Sequence of chain 1.Z:
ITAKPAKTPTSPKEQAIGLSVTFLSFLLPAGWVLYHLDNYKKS

Binding-site contacts:
Ligand atom C3 contacts residue TYR35 of chain 1.Z at 4.2 Å (hydrophobic).
Ligand atom O1 contacts residue TYR35 of chain 1.Z at 3.1 Å.
Ligand atom O49 contacts residue LEU28 of chain 1.Z at 3.1 Å (h-bond).
Ligand atom O49 contacts residue TRP32 of chain 1.Z at 3.7 Å.
Ligand atom C1 contacts residue GLY31 of chain 1.Z at 3.9 Å.
Ligand atom C43 contacts residue PHE37 of chain 1.Y at 4.1 Å (hydrophobic).
Ligand atom O5 contacts residue TRP98 of chain 1.Q at 3.2 Å.
Ligand atom C28 contacts residue GLY31 of chain 1.Z at 4.2 Å.
Ligand atom O16 contacts residue GLY31 of chain 1.Z at 3.8 Å.
Ligand atom C37 contacts residue LEU34 of chain 1.Z at 3.8 Å (hydrophobic).
Ligand atom C22 contacts residue TRP98 of chain 1.Q at 3.6 Å (hydrophobic).
Ligand atom C10 contacts residue TYR35 of chain 1.Z at 3.5 Å (hydrophobic).
Ligand atom O16 contacts residue LEU28 of chain 1.Z at 3.9 Å.
Ligand atom C1 contacts residue LEU28 of chain 1.Z at 4.0 Å (hydrophobic).
Ligand atom C37 contacts residue ALA30 of chain 1.Z at 4.2 Å (hydrophobic).
Ligand atom O3 contacts residue TRP32 of chain 1.Z at 4.2 Å.
Ligand atom C34 contacts residue LEU27 of chain 1.Z at 3.7 Å (hydrophobic).
Ligand atom C11 contacts residue TYR35 of chain 1.Z at 3.9 Å (hydrophobic).
Ligand atom C43 contacts residue LEU35 of chain 1.N at 3.8 Å (hydrophobic).
Ligand atom C25 contacts residue LEU95 of chain 1.Q at 4.0 Å (hydrophobic).
Ligand atom C6 contacts residue TRP98 of chain 1.Q at 4.2 Å (hydrophobic).
Ligand atom O3 contacts residue HIS36 of chain 1.Z at 3.9 Å.
Ligand atom O16 contacts residue TRP98 of chain 1.Q at 4.1 Å.
Ligand atom C40 contacts residue ALA30 of chain 1.Z at 4.0 Å (hydrophobic).
Ligand atom C28 contacts residue TRP98 of chain 1.Q at 3.2 Å (hydrophobic).
Ligand atom O16 contacts residue LEU27 of chain 1.Z at 4.2 Å.
Ligand atom C1 contacts residue TRP32 of chain 1.Z at 3.5 Å (hydrophobic).
Ligand atom C9 contacts residue TYR35 of chain 1.Z at 4.0 Å (hydrophobic).
Ligand atom C19 contacts residue LEU27 of chain 1.Z at 3.9 Å (hydrophobic).
Ligand atom C6 contacts residue LEU28 of chain 1.Z at 4.2 Å (hydrophobic).
Ligand atom C31 contacts residue TRP98 of chain 1.Q at 4.0 Å (hydrophobic).
Ligand atom C18 contacts residue TRP98 of chain 1.Q at 3.8 Å (hydrophobic).
Ligand atom C40 contacts residue LEU462 of chain 1.N at 4.2 Å (hydrophobic).
Ligand atom C5 contacts residue TYR35 of chain 1.Z at 3.9 Å (hydrophobic).
Ligand atom O55 contacts residue TRP32 of chain 1.Z at 3.1 Å.
Ligand atom O6 contacts residue TYR35 of chain 1.Z at 2.9 Å (h-bond).
Ligand atom C57 contacts residue TYR35 of chain 1.Z at 4.0 Å (hydrophobic).
Ligand atom C25 contacts residue LEU27 of chain 1.Z at 4.0 Å (hydrophobic).
Ligand atom C57 contacts residue TRP98 of chain 1.Q at 3.9 Å (hydrophobic).
Ligand atom O61 contacts residue TRP98 of chain 1.Q at 2.8 Å (h-bond).

Sequence of chain 1.Y:
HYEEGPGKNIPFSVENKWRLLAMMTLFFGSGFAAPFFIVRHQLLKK

The protein below binds the small molecule below.
Small molecule (SMILES): CCCCCCCCCCO[C@@H]1O[C@H](CO)[C@@H](O[C@H]2O[C@H](CO)[C@@H](O)[C@H](O)[C@H]2O)[C@H](O)[C@H]1O

Sequence of chain 1.N:
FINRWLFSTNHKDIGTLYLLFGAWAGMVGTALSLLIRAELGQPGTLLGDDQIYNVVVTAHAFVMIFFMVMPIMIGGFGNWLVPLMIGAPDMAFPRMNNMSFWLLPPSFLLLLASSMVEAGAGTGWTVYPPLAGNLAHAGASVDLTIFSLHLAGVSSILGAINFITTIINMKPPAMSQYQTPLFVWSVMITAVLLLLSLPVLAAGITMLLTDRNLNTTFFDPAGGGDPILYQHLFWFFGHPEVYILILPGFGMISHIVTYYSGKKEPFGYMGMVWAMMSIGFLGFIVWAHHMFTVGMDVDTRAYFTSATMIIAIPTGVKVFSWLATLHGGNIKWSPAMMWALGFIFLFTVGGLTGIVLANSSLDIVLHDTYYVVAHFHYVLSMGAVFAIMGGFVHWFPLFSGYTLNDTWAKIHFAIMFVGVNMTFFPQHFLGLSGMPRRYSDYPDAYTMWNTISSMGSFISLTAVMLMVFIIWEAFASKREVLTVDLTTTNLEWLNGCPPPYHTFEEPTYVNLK

Sequence of chain 1.Q:
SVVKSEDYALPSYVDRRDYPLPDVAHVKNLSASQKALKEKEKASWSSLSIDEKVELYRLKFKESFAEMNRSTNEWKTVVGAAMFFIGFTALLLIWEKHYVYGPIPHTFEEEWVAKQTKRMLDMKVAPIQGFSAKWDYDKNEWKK